Sequence of chain 1.C:
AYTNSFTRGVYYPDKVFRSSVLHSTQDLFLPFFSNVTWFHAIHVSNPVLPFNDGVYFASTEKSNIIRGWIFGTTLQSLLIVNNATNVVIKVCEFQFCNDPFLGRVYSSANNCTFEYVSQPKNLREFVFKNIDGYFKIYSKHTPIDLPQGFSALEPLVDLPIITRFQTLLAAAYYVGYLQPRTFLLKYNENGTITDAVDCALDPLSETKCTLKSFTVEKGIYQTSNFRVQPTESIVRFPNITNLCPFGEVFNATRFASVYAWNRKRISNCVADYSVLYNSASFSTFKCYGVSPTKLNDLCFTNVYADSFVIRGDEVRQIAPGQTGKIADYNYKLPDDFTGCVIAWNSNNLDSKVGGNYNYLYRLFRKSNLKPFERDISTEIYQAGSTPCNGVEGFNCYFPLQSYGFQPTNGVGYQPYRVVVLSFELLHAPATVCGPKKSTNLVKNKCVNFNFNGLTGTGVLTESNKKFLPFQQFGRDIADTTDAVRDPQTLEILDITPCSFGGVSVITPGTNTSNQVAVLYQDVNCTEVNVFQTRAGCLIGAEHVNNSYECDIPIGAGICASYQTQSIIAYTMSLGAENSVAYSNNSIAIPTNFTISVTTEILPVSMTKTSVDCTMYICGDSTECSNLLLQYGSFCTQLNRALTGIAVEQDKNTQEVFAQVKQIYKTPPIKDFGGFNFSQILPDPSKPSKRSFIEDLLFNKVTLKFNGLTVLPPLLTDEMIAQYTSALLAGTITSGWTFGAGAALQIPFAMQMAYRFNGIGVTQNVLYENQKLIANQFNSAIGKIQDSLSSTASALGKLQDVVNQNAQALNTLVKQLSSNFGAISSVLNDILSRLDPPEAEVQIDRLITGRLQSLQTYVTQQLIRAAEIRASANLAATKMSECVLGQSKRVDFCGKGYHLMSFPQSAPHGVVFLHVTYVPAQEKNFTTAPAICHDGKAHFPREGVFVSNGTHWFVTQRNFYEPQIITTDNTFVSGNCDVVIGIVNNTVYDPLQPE

Binding-site contacts:
Ligand atom O5 contacts residue ASN603 of chain 1.C at 2.5 Å (h-bond).
Ligand atom C3 contacts residue ASN603 of chain 1.C at 3.8 Å.
Ligand atom C1 contacts residue ASN603 of chain 1.C at 1.4 Å.
Ligand atom C5 contacts residue ASN603 of chain 1.C at 3.7 Å.
Ligand atom C4 contacts residue ASN603 of chain 1.C at 4.3 Å.
Ligand atom C2 contacts residue ASN603 of chain 1.C at 2.5 Å.
Ligand atom N2 contacts residue ASN603 of chain 1.C at 2.8 Å (h-bond).
Ligand atom C7 contacts residue ASN603 of chain 1.C at 3.0 Å.
Ligand atom O7 contacts residue ASN603 of chain 1.C at 3.0 Å (h-bond).
Ligand atom C8 contacts residue ASN603 of chain 1.C at 4.2 Å.

A small-molecule ligand and the protein it binds are described below.
Small molecule (SMILES): CC(=O)N[C@@H]1[C@@H](O)[C@H](O)[C@@H](CO)O[C@H]1O